This protein binds this small molecule.
Small molecule (SMILES): Nc1ncnc2c1ncn2[C@H]1C[C@H](O)[C@@H](COP(=O)(O)O)O1

Sequence of chain 1.OA:
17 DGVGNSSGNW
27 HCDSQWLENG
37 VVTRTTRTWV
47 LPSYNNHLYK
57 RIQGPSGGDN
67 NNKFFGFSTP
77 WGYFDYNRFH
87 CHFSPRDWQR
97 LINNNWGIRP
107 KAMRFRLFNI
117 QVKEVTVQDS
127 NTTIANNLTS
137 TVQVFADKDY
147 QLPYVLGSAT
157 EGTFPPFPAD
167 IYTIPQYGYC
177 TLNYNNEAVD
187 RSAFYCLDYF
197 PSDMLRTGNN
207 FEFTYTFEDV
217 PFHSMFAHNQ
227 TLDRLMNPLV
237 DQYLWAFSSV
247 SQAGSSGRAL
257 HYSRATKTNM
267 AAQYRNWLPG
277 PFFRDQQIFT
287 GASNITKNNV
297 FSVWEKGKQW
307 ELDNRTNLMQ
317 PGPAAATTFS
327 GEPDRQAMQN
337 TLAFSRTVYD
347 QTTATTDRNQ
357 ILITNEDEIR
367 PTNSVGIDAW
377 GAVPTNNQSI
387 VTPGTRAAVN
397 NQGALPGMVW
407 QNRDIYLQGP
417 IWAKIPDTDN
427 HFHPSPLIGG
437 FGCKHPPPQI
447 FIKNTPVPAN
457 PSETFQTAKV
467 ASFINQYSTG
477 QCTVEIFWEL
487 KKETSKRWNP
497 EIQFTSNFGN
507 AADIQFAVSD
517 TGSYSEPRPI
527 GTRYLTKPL

Binding-site contacts:
Ligand atom O4' contacts residue HIS429 of chain 1.OA at 4.0 Å.
Ligand atom O2P contacts residue HIS427 of chain 1.PA at 3.1 Å.
Ligand atom N7 contacts residue ASN408 of chain 1.OA at 3.5 Å (h-bond).
Ligand atom N7 contacts residue ASN426 of chain 1.PA at 3.5 Å (h-bond).
Ligand atom O2P contacts residue ASP425 of chain 1.PA at 3.2 Å (salt-bridge).
Ligand atom O2P contacts residue ASN426 of chain 1.PA at 3.3 Å.
Ligand atom C5 contacts residue SER431 of chain 1.OA at 4.0 Å.
Ligand atom C6 contacts residue PRO430 of chain 1.OA at 3.7 Å (hydrophobic).
Ligand atom N6 contacts residue GLY438 of chain 1.OA at 4.2 Å.
Ligand atom N7 contacts residue SER431 of chain 1.OA at 3.8 Å.
Ligand atom C8 contacts residue ASN426 of chain 1.PA at 3.0 Å.
Ligand atom N6 contacts residue GLY436 of chain 1.OA at 3.8 Å.
Ligand atom C6 contacts residue SER431 of chain 1.OA at 3.8 Å.
Ligand atom N6 contacts residue ASN408 of chain 1.OA at 3.9 Å.
Ligand atom C2 contacts residue PRO217 of chain 1.OA at 3.8 Å (hydrophobic).
Ligand atom N9 contacts residue ASN426 of chain 1.PA at 4.1 Å.
Ligand atom N6 contacts residue SER431 of chain 1.OA at 3.3 Å.
Ligand atom N9 contacts residue PRO217 of chain 1.OA at 4.2 Å.
Ligand atom C6 contacts residue PRO217 of chain 1.OA at 4.0 Å (hydrophobic).
Ligand atom N3 contacts residue PRO217 of chain 1.OA at 3.9 Å.
Ligand atom C5' contacts residue HIS427 of chain 1.PA at 4.0 Å.
Ligand atom C4' contacts residue HIS429 of chain 1.OA at 3.9 Å.
Ligand atom N1 contacts residue PRO217 of chain 1.OA at 4.1 Å.
Ligand atom N3 contacts residue PRO430 of chain 1.OA at 4.1 Å.
Ligand atom N1 contacts residue GLY438 of chain 1.OA at 3.7 Å.
Ligand atom O5' contacts residue HIS429 of chain 1.OA at 4.2 Å.
Ligand atom P contacts residue ASP425 of chain 1.PA at 3.7 Å.
Ligand atom C8 contacts residue ASP425 of chain 1.PA at 4.1 Å.
Ligand atom O4' contacts residue ASN426 of chain 1.PA at 4.0 Å.
Ligand atom C5 contacts residue PRO217 of chain 1.OA at 3.8 Å (hydrophobic).
Ligand atom C2' contacts residue HIS429 of chain 1.OA at 3.7 Å.
Ligand atom C2 contacts residue GLY438 of chain 1.OA at 3.9 Å.
Ligand atom C2 contacts residue PRO430 of chain 1.OA at 3.8 Å (hydrophobic).
Ligand atom C5' contacts residue HIS429 of chain 1.OA at 3.1 Å.
Ligand atom N1 contacts residue PRO430 of chain 1.OA at 3.5 Å (h-bond).
Ligand atom C4 contacts residue PRO217 of chain 1.OA at 3.8 Å (hydrophobic).
Ligand atom N6 contacts residue PRO430 of chain 1.OA at 4.1 Å.
Ligand atom N6 contacts residue PRO432 of chain 1.OA at 4.0 Å.
Ligand atom C3' contacts residue HIS429 of chain 1.OA at 3.7 Å.
Ligand atom C2' contacts residue PRO430 of chain 1.OA at 3.5 Å (hydrophobic).

Sequence of chain 1.PA:
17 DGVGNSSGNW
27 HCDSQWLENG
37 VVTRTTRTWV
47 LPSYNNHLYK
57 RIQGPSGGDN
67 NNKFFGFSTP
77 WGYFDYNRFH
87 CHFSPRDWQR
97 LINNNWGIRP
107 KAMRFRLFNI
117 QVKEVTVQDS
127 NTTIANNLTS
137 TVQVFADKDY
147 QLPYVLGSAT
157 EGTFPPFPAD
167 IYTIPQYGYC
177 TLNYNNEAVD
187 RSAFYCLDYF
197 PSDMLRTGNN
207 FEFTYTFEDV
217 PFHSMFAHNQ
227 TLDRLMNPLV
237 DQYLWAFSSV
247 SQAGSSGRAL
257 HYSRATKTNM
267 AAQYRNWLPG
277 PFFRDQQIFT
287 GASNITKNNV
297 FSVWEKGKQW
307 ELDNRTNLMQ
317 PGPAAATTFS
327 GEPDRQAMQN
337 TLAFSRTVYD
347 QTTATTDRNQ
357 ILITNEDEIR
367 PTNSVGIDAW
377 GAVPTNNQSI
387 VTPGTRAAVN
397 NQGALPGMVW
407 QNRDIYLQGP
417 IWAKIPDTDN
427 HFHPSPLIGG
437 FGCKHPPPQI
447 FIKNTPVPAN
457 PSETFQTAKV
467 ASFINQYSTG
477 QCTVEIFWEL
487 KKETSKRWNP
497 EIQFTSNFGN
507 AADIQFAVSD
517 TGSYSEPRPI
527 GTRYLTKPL